Binding-site contacts:
Ligand atom O5' contacts residue A2 of chain 3.B at 2.9 Å (h-bond).
Ligand atom N6 contacts residue TYR20 of chain 2.E at 3.0 Å (h-bond).
Ligand atom N1 contacts residue TYR15 of chain 2.E at 3.5 Å.
Ligand atom N1 contacts residue SER99 of chain 2.E at 3.5 Å (h-bond).
Ligand atom N6 contacts residue LEU53 of chain 2.E at 3.4 Å (h-bond).
Ligand atom C4 contacts residue HIS156 of chain 2.E at 3.5 Å.
Ligand atom O4' contacts residue THR158 of chain 2.E at 3.5 Å (h-bond).
Ligand atom O4' contacts residue HIS156 of chain 2.E at 3.3 Å (h-bond).
Ligand atom N7 contacts residue TYR20 of chain 2.E at 2.7 Å (h-bond).
Ligand atom OP1 contacts residue A1 of chain 3.B at 2.6 Å (h-bond).
Ligand atom OP1 contacts residue TYR15 of chain 2.E at 3.4 Å.
Ligand atom O2' contacts residue GLY10 of chain 2.E at 3.5 Å.
Ligand atom C3' contacts residue A1 of chain 3.B at 3.1 Å.
Ligand atom OP2 contacts residue A2 of chain 3.B at 2.4 Å (h-bond).
Ligand atom C5 contacts residue TYR20 of chain 2.E at 3.4 Å (hydrophobic).
Ligand atom O3' contacts residue A1 of chain 3.B at 2.3 Å.
Ligand atom C6 contacts residue PHE30 of chain 2.E at 3.5 Å (hydrophobic).
Ligand atom O2' contacts residue ASP11 of chain 2.E at 2.6 Å (salt-bridge).
Ligand atom OP1 contacts residue ASN159 of chain 2.E at 2.5 Å (h-bond).
Ligand atom OP2 contacts residue GLY157 of chain 2.E at 3.1 Å (h-bond).
Ligand atom OP2 contacts residue TYR15 of chain 2.E at 2.7 Å (h-bond).
Ligand atom N1 contacts residue SER16 of chain 2.E at 3.2 Å (h-bond).
Ligand atom OP2 contacts residue THR158 of chain 2.E at 3.5 Å.
Ligand atom OP2 contacts residue HIS156 of chain 2.E at 3.0 Å (h-bond).
Ligand atom P contacts residue A2 of chain 3.B at 2.3 Å.
Ligand atom OP2 contacts residue ASN159 of chain 2.E at 3.0 Å (h-bond).
Ligand atom N6 contacts residue SER16 of chain 2.E at 2.8 Å (h-bond).
Ligand atom OP2 contacts residue PRO180 of chain 3.E at 3.5 Å.
Ligand atom N9 contacts residue HIS156 of chain 2.E at 3.3 Å.
Ligand atom C8 contacts residue ALA179 of chain 2.E at 3.2 Å (hydrophobic).
Ligand atom N7 contacts residue SER52 of chain 2.E at 3.3 Å (h-bond).
Ligand atom P contacts residue ASN159 of chain 2.E at 3.4 Å.
Ligand atom C2 contacts residue MET182 of chain 3.E at 3.5 Å (hydrophobic).
Ligand atom O2' contacts residue VAL181 of chain 2.E at 2.6 Å.
Ligand atom N6 contacts residue PHE30 of chain 2.E at 3.0 Å (h-bond).
Ligand atom C6 contacts residue TYR20 of chain 2.E at 3.5 Å (hydrophobic).
Ligand atom N1 contacts residue MET182 of chain 3.E at 3.0 Å (h-bond).
Ligand atom C8 contacts residue HIS156 of chain 2.E at 3.5 Å.
Ligand atom N6 contacts residue SER52 of chain 2.E at 2.6 Å (h-bond).
Ligand atom C5' contacts residue A2 of chain 3.B at 3.4 Å.

Sequence of chain 3.E:
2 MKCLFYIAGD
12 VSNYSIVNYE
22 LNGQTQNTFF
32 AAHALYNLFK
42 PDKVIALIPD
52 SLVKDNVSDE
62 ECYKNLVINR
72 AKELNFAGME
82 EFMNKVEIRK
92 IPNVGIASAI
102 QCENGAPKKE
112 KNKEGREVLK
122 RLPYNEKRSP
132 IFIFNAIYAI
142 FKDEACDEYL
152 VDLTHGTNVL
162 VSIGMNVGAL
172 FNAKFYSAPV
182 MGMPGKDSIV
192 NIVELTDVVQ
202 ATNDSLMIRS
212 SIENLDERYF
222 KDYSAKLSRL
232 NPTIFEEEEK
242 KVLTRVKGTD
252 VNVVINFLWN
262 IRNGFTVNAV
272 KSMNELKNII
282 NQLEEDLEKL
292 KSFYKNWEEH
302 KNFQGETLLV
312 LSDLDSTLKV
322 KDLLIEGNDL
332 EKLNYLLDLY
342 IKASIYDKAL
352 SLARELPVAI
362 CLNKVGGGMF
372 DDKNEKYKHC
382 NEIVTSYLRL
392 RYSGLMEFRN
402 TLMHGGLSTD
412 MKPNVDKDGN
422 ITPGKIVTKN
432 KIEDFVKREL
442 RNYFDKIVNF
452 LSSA

Sequence of chain 2.E:
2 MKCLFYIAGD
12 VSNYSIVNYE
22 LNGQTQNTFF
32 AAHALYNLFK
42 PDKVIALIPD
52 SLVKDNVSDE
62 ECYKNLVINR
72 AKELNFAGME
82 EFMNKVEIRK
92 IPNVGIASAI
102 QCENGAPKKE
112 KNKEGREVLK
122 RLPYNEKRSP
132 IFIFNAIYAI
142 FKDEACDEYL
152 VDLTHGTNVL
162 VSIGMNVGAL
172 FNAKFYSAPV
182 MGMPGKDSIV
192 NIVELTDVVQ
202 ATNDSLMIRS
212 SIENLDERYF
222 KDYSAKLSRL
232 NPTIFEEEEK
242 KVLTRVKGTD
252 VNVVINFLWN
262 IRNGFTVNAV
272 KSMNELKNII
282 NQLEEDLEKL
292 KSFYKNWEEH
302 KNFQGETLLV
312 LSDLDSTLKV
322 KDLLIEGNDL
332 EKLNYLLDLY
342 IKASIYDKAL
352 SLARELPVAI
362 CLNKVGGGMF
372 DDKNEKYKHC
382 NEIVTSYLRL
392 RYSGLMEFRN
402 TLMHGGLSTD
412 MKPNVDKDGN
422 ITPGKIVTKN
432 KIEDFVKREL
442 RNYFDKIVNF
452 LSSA

This small molecule binds to this protein.
Small molecule (SMILES): Nc1ncnc2c1ncn2[C@@H]1O[C@H](CO[P](=O)(O)O[C@H]2[C@@H](O)[C@H](n3cnc4c(N)ncnc43)O[C@@H]2COP(=O)=O)[C@@H](O)[C@H]1O